Binding-site contacts:
Ligand atom C1 contacts residue MET74 of chain 11.A at 4.3 Å (hydrophobic).
Ligand atom C1 contacts residue MET105 of chain 11.A at 4.1 Å (hydrophobic).
Ligand atom C1 contacts residue VAL135 of chain 1.A at 4.3 Å (hydrophobic).
Ligand atom C3 contacts residue LEU131 of chain 1.A at 4.1 Å (hydrophobic).
Ligand atom C4 contacts residue ASN106 of chain 11.A at 3.2 Å.
Ligand atom C1 contacts residue LEU73 of chain 11.A at 4.2 Å (hydrophobic).
Ligand atom C4 contacts residue LEU73 of chain 11.A at 3.6 Å (hydrophobic).
Ligand atom C7 contacts residue MET74 of chain 11.A at 4.0 Å (hydrophobic).
Ligand atom N8 contacts residue MET74 of chain 11.A at 4.4 Å.
Ligand atom C3 contacts residue VAL135 of chain 1.A at 3.9 Å (hydrophobic).
Ligand atom N8 contacts residue LEU73 of chain 11.A at 4.1 Å.
Ligand atom C11 contacts residue HIS138 of chain 1.A at 4.1 Å.
Ligand atom O5 contacts residue ALA75 of chain 11.A at 3.1 Å (h-bond).
Ligand atom C4 contacts residue ALA75 of chain 11.A at 4.4 Å (hydrophobic).
Ligand atom C11 contacts residue GLU134 of chain 1.A at 3.9 Å.
Ligand atom N8 contacts residue GLU134 of chain 1.A at 2.9 Å (salt-bridge).
Ligand atom C1 contacts residue LEU109 of chain 11.A at 4.2 Å (hydrophobic).
Ligand atom C9 contacts residue LEU73 of chain 11.A at 3.8 Å (hydrophobic).
Ligand atom O5 contacts residue MET74 of chain 11.A at 3.3 Å.
Ligand atom C2 contacts residue VAL135 of chain 1.A at 3.6 Å (hydrophobic).
Ligand atom C4 contacts residue MET74 of chain 11.A at 3.6 Å (hydrophobic).
Ligand atom C2 contacts residue LEU102 of chain 11.A at 4.3 Å (hydrophobic).
Ligand atom C1 contacts residue ASN106 of chain 11.A at 3.2 Å.
Ligand atom N10 contacts residue LEU73 of chain 11.A at 3.3 Å.
Ligand atom O5 contacts residue LEU73 of chain 11.A at 3.6 Å.
Ligand atom C11 contacts residue LEU73 of chain 11.A at 4.2 Å (hydrophobic).
Ligand atom N10 contacts residue MET74 of chain 11.A at 2.9 Å (h-bond).
Ligand atom C9 contacts residue GLU134 of chain 1.A at 3.8 Å.
Ligand atom C11 contacts residue ASP72 of chain 11.A at 4.0 Å.
Ligand atom C3 contacts residue LEU73 of chain 11.A at 4.4 Å (hydrophobic).
Ligand atom C6 contacts residue LEU73 of chain 11.A at 3.3 Å (hydrophobic).
Ligand atom C2 contacts residue MET105 of chain 11.A at 4.0 Å (hydrophobic).
Ligand atom C9 contacts residue MET74 of chain 11.A at 3.9 Å (hydrophobic).
Ligand atom C11 contacts residue MET74 of chain 11.A at 4.1 Å (hydrophobic).
Ligand atom C7 contacts residue GLU134 of chain 1.A at 4.0 Å.
Ligand atom C3 contacts residue GLU134 of chain 1.A at 4.0 Å.
Ligand atom C2 contacts residue LEU131 of chain 1.A at 4.1 Å (hydrophobic).
Ligand atom O5 contacts residue ASN106 of chain 11.A at 2.5 Å (h-bond).
Ligand atom C7 contacts residue LEU73 of chain 11.A at 3.8 Å (hydrophobic).
Ligand atom C6 contacts residue MET74 of chain 11.A at 3.4 Å (hydrophobic).

Sequence of chain 11.A:
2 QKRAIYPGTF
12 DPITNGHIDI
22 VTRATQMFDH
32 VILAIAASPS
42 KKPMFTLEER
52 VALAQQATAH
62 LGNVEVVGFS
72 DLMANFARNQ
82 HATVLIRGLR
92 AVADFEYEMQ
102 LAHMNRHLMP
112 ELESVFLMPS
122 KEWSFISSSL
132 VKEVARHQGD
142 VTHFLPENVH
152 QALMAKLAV

A protein and the small-molecule ligand that binds it are described below.
Small molecule (SMILES): Cc1nc2cccc(O)c2[nH]1

Sequence of chain 1.A:
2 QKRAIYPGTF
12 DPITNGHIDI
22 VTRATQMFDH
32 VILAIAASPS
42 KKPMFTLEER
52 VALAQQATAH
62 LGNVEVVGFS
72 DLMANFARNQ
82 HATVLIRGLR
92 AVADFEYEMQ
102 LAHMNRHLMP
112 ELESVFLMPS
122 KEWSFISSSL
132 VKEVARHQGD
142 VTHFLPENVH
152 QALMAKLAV